Binding-site contacts:
Ligand atom O6 contacts residue MET151 of chain 11.E at 4.3 Å.
Ligand atom C5 contacts residue MET151 of chain 11.E at 3.9 Å (hydrophobic).
Ligand atom C6 contacts residue THR156 of chain 11.E at 3.6 Å.
Ligand atom O7 contacts residue ASN154 of chain 11.E at 4.2 Å.
Ligand atom C1 contacts residue ASN154 of chain 11.E at 1.4 Å.
Ligand atom N2 contacts residue ASN154 of chain 11.E at 2.9 Å (h-bond).
Ligand atom C1 contacts residue MET151 of chain 11.E at 4.2 Å (hydrophobic).
Ligand atom C5 contacts residue THR156 of chain 11.E at 3.9 Å.
Ligand atom N2 contacts residue GLY150 of chain 11.E at 3.4 Å (h-bond).
Ligand atom C2 contacts residue MET151 of chain 11.E at 4.2 Å (hydrophobic).
Ligand atom C2 contacts residue GLY150 of chain 11.E at 3.7 Å.
Ligand atom O6 contacts residue THR156 of chain 11.E at 4.4 Å.
Ligand atom C8 contacts residue ASN157 of chain 11.E at 3.6 Å.
Ligand atom O7 contacts residue GLY150 of chain 11.E at 2.9 Å (h-bond).
Ligand atom O5 contacts residue THR156 of chain 11.E at 3.8 Å.
Ligand atom C1 contacts residue THR156 of chain 11.E at 4.0 Å.
Ligand atom C3 contacts residue MET151 of chain 11.E at 4.0 Å (hydrophobic).
Ligand atom C7 contacts residue ASN154 of chain 11.E at 3.7 Å.
Ligand atom O4 contacts residue ASP161 of chain 11.E at 4.0 Å.
Ligand atom C4 contacts residue MET151 of chain 11.E at 3.9 Å (hydrophobic).
Ligand atom C7 contacts residue GLY150 of chain 11.E at 3.0 Å.
Ligand atom C4 contacts residue ASN154 of chain 11.E at 4.2 Å.
Ligand atom C6 contacts residue ASN157 of chain 11.E at 3.3 Å.
Ligand atom C6 contacts residue ASP161 of chain 11.E at 3.6 Å.
Ligand atom O5 contacts residue ASN157 of chain 11.E at 4.0 Å.
Ligand atom O5 contacts residue ASN154 of chain 11.E at 2.3 Å (h-bond).
Ligand atom O6 contacts residue HIS148 of chain 11.E at 3.8 Å.
Ligand atom C5 contacts residue THR156 of chain 11.E at 3.8 Å.
Ligand atom C3 contacts residue ASN154 of chain 11.E at 3.8 Å.
Ligand atom C5 contacts residue ASN154 of chain 11.E at 3.6 Å.
Ligand atom C5 contacts residue ASP161 of chain 11.E at 4.5 Å.
Ligand atom O5 contacts residue THR156 of chain 11.E at 3.8 Å.
Ligand atom C8 contacts residue GLY150 of chain 11.E at 3.7 Å.
Ligand atom C2 contacts residue ASN154 of chain 11.E at 2.4 Å.
Ligand atom O5 contacts residue MET151 of chain 11.E at 3.9 Å.
Ligand atom C1 contacts residue GLY150 of chain 11.E at 4.0 Å.
Ligand atom C6 contacts residue THR156 of chain 11.E at 3.9 Å.
Ligand atom O7 contacts residue HIS148 of chain 11.E at 3.6 Å (h-bond).
Ligand atom C4 contacts residue ASP161 of chain 11.E at 4.0 Å.

Sequence of chain 11.E:
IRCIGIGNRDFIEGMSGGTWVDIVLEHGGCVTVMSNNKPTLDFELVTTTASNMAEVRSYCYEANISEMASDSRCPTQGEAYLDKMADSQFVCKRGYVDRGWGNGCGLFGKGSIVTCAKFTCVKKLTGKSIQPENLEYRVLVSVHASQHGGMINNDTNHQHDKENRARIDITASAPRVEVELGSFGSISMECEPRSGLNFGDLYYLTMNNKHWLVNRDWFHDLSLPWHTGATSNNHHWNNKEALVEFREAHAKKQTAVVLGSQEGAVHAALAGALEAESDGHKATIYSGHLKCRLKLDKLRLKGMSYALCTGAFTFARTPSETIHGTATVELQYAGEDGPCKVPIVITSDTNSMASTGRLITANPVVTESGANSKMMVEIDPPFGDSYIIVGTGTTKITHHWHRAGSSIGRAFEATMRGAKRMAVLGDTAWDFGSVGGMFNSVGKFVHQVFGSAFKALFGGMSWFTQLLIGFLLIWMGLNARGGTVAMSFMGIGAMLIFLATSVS

The small molecule below binds the protein below.
Small molecule (SMILES): CC(=O)N[C@H]1[C@H](O[C@H]2[C@H](O)[C@@H](NC(C)=O)CO[C@@H]2CO[C@@H]2O[C@@H](C)[C@@H](O)[C@@H](O)[C@@H]2O)O[C@H](CO)[C@@H](O)[C@@H]1O